Binding-site contacts:
Ligand atom O3G contacts residue ARG202 of chain 1.F at 3.5 Å (salt-bridge).
Ligand atom N6 contacts residue LYS184 of chain 1.F at 2.9 Å (salt-bridge).
Ligand atom O3' contacts residue ASN242 of chain 1.F at 3.7 Å.
Ligand atom O1A contacts residue LYS74 of chain 1.F at 3.6 Å (salt-bridge).
Ligand atom O2B contacts residue LYS74 of chain 1.F at 3.3 Å (salt-bridge).
Ligand atom PA contacts residue LYS74 of chain 1.F at 3.5 Å.
Ligand atom O2A contacts residue LYS74 of chain 1.F at 2.6 Å (salt-bridge).
Ligand atom C8 contacts residue ILE148 of chain 1.F at 3.7 Å (hydrophobic).
Ligand atom O3' contacts residue ASP200 of chain 1.F at 3.4 Å (salt-bridge).
Ligand atom O2A contacts residue LYS150 of chain 1.F at 3.2 Å.
Ligand atom O2B contacts residue MG1 of chain 1.T at 2.2 Å.
Ligand atom O1G contacts residue ASN333 of chain 1.F at 3.0 Å (h-bond).
Ligand atom O1B contacts residue MG1 of chain 1.T at 3.8 Å.
Ligand atom N1 contacts residue TYR185 of chain 1.F at 3.6 Å.
Ligand atom O1A contacts residue GLU331 of chain 1.F at 3.4 Å (salt-bridge).
Ligand atom O3G contacts residue ARG222 of chain 1.F at 3.6 Å.
Ligand atom PG contacts residue GLU331 of chain 1.F at 3.1 Å.
Ligand atom O3G contacts residue GLU331 of chain 1.F at 2.5 Å (salt-bridge).
Ligand atom N3 contacts residue LYS198 of chain 1.F at 3.5 Å (salt-bridge).
Ligand atom O2G contacts residue ARG202 of chain 1.F at 3.7 Å.
Ligand atom O3G contacts residue ASP318 of chain 1.F at 2.1 Å (salt-bridge).
Ligand atom N1 contacts residue LEU186 of chain 1.F at 2.9 Å (h-bond).
Ligand atom C2 contacts residue LEU186 of chain 1.F at 3.6 Å (hydrophobic).
Ligand atom O1G contacts residue MG1 of chain 1.T at 2.7 Å.
Ligand atom N6 contacts residue GLN183 of chain 1.F at 3.2 Å (h-bond).
Ligand atom O2G contacts residue ARG222 of chain 1.F at 3.6 Å.
Ligand atom N7 contacts residue LYS150 of chain 1.F at 3.2 Å (salt-bridge).
Ligand atom PB contacts residue GLU331 of chain 1.F at 3.5 Å.
Ligand atom PG contacts residue ASN333 of chain 1.F at 3.8 Å.
Ligand atom O2B contacts residue GLU331 of chain 1.F at 2.4 Å (salt-bridge).
Ligand atom N3 contacts residue TYR185 of chain 1.F at 3.5 Å.
Ligand atom PG contacts residue ASP318 of chain 1.F at 3.6 Å.
Ligand atom PB contacts residue MG1 of chain 1.T at 3.5 Å.
Ligand atom O2' contacts residue THR241 of chain 1.F at 3.1 Å (h-bond).
Ligand atom C3B contacts residue GLU331 of chain 1.F at 3.6 Å.
Ligand atom O3' contacts residue THR241 of chain 1.F at 2.5 Å (h-bond).
Ligand atom O1G contacts residue GLU331 of chain 1.F at 2.9 Å (salt-bridge).
Ligand atom O4' contacts residue LEU240 of chain 1.F at 3.5 Å.
Ligand atom O3G contacts residue ASN333 of chain 1.F at 2.7 Å (h-bond).
Ligand atom C2 contacts residue TYR185 of chain 1.F at 3.5 Å (hydrophobic).

Sequence of chain 1.F:
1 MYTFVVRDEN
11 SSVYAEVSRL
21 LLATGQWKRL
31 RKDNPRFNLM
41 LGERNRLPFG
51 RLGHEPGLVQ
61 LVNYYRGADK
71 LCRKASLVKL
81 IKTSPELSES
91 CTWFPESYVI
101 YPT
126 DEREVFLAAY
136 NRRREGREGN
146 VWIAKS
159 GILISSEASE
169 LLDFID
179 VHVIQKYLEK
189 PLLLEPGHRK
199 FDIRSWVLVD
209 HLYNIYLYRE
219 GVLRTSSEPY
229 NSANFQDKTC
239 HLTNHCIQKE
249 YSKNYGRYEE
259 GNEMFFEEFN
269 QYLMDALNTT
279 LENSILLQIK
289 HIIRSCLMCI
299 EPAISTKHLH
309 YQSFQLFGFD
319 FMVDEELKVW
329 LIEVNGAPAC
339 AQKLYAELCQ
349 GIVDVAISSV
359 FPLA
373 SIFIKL

A small-molecule ligand and the protein it binds are described below.
Small molecule (SMILES): Nc1ncnc2c1ncn2[C@@H]1O[C@H](CO[P](=O)(O)O[P](=O)(O)CP(=O)(O)O)[C@@H](O)[C@H]1O